A small-molecule ligand and the protein it binds are described below.
Small molecule (SMILES): Nc1ncnc2c1ncn2[C@@H]1O[C@H](CO[P](=O)(O)O[P](=O)(O)NP(=O)(O)O)[C@@H](O)[C@H]1O

Sequence of chain 1.D:
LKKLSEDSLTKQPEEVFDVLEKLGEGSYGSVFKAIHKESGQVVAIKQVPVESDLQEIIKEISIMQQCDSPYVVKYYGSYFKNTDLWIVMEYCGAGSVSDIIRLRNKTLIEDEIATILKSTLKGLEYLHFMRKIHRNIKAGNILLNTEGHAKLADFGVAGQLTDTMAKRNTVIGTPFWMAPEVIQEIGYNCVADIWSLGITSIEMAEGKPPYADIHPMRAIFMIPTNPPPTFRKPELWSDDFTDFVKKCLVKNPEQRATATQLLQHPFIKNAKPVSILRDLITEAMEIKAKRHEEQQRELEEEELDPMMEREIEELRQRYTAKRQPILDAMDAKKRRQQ

Binding-site contacts:
Ligand atom O2A contacts residue GLY40 of chain 1.D at 3.5 Å (h-bond).
Ligand atom N9 contacts residue VAL42 of chain 1.D at 3.9 Å.
Ligand atom C8 contacts residue VAL42 of chain 1.D at 3.6 Å (hydrophobic).
Ligand atom O2A contacts residue LYS57 of chain 1.D at 3.5 Å.
Ligand atom O3G contacts residue TYR39 of chain 1.D at 3.7 Å.
Ligand atom C5' contacts residue GLY37 of chain 1.D at 4.0 Å.
Ligand atom N7 contacts residue MET100 of chain 1.D at 3.8 Å.
Ligand atom N1 contacts residue CYS103 of chain 1.D at 3.3 Å (h-bond).
Ligand atom O3A contacts residue GLY37 of chain 1.D at 3.4 Å.
Ligand atom O2B contacts residue MG1 of chain 1.X at 2.2 Å.
Ligand atom O2A contacts residue GLU36 of chain 1.D at 3.9 Å.
Ligand atom O1A contacts residue MG1 of chain 1.X at 2.1 Å.
Ligand atom N1 contacts residue GLU101 of chain 1.D at 4.0 Å.
Ligand atom O2G contacts residue GLY37 of chain 1.D at 3.1 Å.
Ligand atom N3B contacts residue MG1 of chain 1.X at 3.9 Å.
Ligand atom C5 contacts residue LEU154 of chain 1.D at 3.9 Å (hydrophobic).
Ligand atom O2B contacts residue ASP165 of chain 1.D at 2.7 Å (salt-bridge).
Ligand atom C6 contacts residue ALA55 of chain 1.D at 3.9 Å (hydrophobic).
Ligand atom O3A contacts residue MG1 of chain 1.X at 3.9 Å.
Ligand atom O3' contacts residue LEU34 of chain 1.D at 3.9 Å.
Ligand atom O1A contacts residue LYS57 of chain 1.D at 3.4 Å (salt-bridge).
Ligand atom PA contacts residue MG1 of chain 1.X at 3.5 Å.
Ligand atom O2A contacts residue GLY37 of chain 1.D at 3.3 Å (h-bond).
Ligand atom C2' contacts residue ASP110 of chain 1.D at 3.7 Å.
Ligand atom C3' contacts residue ASP110 of chain 1.D at 4.0 Å.
Ligand atom O5' contacts residue VAL42 of chain 1.D at 4.0 Å.
Ligand atom O2G contacts residue SER38 of chain 1.D at 3.8 Å.
Ligand atom O2' contacts residue ASP110 of chain 1.D at 2.5 Å (salt-bridge).
Ligand atom C2 contacts residue CYS103 of chain 1.D at 3.3 Å (hydrophobic).
Ligand atom C6 contacts residue LEU154 of chain 1.D at 3.8 Å (hydrophobic).
Ligand atom C5' contacts residue GLU36 of chain 1.D at 3.5 Å.
Ligand atom N1 contacts residue ALA55 of chain 1.D at 3.9 Å.
Ligand atom N6 contacts residue GLU101 of chain 1.D at 3.1 Å (salt-bridge).
Ligand atom O4' contacts residue VAL42 of chain 1.D at 3.4 Å.
Ligand atom PB contacts residue MG1 of chain 1.X at 3.4 Å.
Ligand atom O3' contacts residue ASP110 of chain 1.D at 3.4 Å (salt-bridge).
Ligand atom N6 contacts residue LEU154 of chain 1.D at 3.7 Å.
Ligand atom O3G contacts residue GLY37 of chain 1.D at 3.8 Å.
Ligand atom O3G contacts residue SER38 of chain 1.D at 3.2 Å (h-bond).
Ligand atom C4' contacts residue GLU36 of chain 1.D at 3.9 Å.